A small-molecule ligand and the protein it binds are described below.
Small molecule (SMILES): CC(=O)N[C@@H]1[C@@H](O)[C@H](O)[C@@H](CO)O[C@H]1O

Binding-site contacts:
Ligand atom C2 contacts residue ASN18 of chain 1.C at 2.5 Å.
Ligand atom C1 contacts residue ASN18 of chain 1.C at 1.4 Å.
Ligand atom C6 contacts residue SER94 of chain 1.C at 3.2 Å.
Ligand atom O6 contacts residue LEU68 of chain 1.C at 3.9 Å.
Ligand atom O7 contacts residue SER17 of chain 1.C at 4.4 Å.
Ligand atom O6 contacts residue SER94 of chain 1.C at 3.3 Å (h-bond).
Ligand atom O7 contacts residue ASN18 of chain 1.C at 3.3 Å (h-bond).
Ligand atom O5 contacts residue ASN18 of chain 1.C at 2.3 Å (h-bond).
Ligand atom C7 contacts residue GLU96 of chain 1.C at 4.4 Å.
Ligand atom O6 contacts residue ASN18 of chain 1.C at 4.4 Å.
Ligand atom C3 contacts residue ASN18 of chain 1.C at 3.6 Å.
Ligand atom N2 contacts residue ASN18 of chain 1.C at 3.5 Å (h-bond).
Ligand atom C7 contacts residue ASN18 of chain 1.C at 3.8 Å.
Ligand atom C6 contacts residue ASN18 of chain 1.C at 3.0 Å.
Ligand atom C4 contacts residue ASN18 of chain 1.C at 3.6 Å.
Ligand atom C8 contacts residue GLU96 of chain 1.C at 4.3 Å.
Ligand atom O7 contacts residue GLU96 of chain 1.C at 4.5 Å.
Ligand atom C5 contacts residue SER94 of chain 1.C at 3.9 Å.
Ligand atom C5 contacts residue ASN18 of chain 1.C at 3.0 Å.
Ligand atom O5 contacts residue SER94 of chain 1.C at 4.0 Å.

Sequence of chain 1.C:
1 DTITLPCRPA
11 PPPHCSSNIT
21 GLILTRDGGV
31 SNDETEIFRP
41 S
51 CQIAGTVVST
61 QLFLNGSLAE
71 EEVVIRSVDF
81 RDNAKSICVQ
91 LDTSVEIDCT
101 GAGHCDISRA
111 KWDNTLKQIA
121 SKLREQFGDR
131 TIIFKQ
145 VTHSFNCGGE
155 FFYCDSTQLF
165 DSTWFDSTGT